This protein binds this small molecule.
Small molecule (SMILES): NC(=O)c1cc[n+](CCCn2ccnc2/C=N/O)cc1

Sequence of chain 2.B:
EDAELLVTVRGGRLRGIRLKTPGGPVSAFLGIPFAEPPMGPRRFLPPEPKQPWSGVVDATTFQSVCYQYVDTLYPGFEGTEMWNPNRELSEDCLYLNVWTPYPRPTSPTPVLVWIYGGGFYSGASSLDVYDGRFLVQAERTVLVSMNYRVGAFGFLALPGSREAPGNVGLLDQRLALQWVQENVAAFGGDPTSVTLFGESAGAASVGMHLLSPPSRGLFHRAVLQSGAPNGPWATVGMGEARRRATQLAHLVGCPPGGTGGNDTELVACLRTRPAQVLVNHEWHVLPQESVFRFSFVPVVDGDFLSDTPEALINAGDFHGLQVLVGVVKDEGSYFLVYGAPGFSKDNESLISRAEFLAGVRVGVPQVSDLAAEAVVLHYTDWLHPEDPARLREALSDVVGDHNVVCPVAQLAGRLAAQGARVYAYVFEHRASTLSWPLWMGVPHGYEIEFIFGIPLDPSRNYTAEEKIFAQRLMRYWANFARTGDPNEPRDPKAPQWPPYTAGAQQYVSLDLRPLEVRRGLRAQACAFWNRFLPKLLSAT

Binding-site contacts:
Ligand atom CAE contacts residue PHE341 of chain 2.B at 3.7 Å (hydrophobic).
Ligand atom CAE contacts residue TYR344 of chain 2.B at 3.8 Å (hydrophobic).
Ligand atom CAJ contacts residue TRP289 of chain 2.B at 4.1 Å (hydrophobic).
Ligand atom NAN contacts residue VAL297 of chain 2.B at 4.1 Å.
Ligand atom CAE contacts residue TYR340 of chain 2.B at 3.5 Å (hydrophobic).
Ligand atom CAL contacts residue TRP289 of chain 2.B at 4.0 Å (hydrophobic).
Ligand atom CAR contacts residue TYR344 of chain 2.B at 4.2 Å (hydrophobic).
Ligand atom CAK contacts residue TRP289 of chain 2.B at 4.3 Å (hydrophobic).
Ligand atom CAM contacts residue TRP289 of chain 2.B at 3.4 Å (hydrophobic).
Ligand atom OAC contacts residue VAL297 of chain 2.B at 3.5 Å.
Ligand atom CAR contacts residue PHE300 of chain 2.B at 4.2 Å (hydrophobic).
Ligand atom NAN contacts residue PHE300 of chain 2.B at 4.4 Å.
Ligand atom CAH contacts residue TYR340 of chain 2.B at 4.0 Å (hydrophobic).
Ligand atom CAD contacts residue PHE300 of chain 2.B at 4.2 Å (hydrophobic).
Ligand atom OAC contacts residue PHE298 of chain 2.B at 2.8 Å (h-bond).
Ligand atom CAG contacts residue TYR75 of chain 2.B at 3.2 Å (hydrophobic).
Ligand atom NAO contacts residue TYR344 of chain 2.B at 4.2 Å.
Ligand atom NAS contacts residue TYR344 of chain 2.B at 4.0 Å.
Ligand atom CAJ contacts residue TYR75 of chain 2.B at 3.3 Å (hydrophobic).
Ligand atom NAO contacts residue PHE341 of chain 2.B at 3.4 Å.
Ligand atom CAL contacts residue TYR344 of chain 2.B at 4.0 Å (hydrophobic).
Ligand atom NAN contacts residue ARG299 of chain 2.B at 4.1 Å.
Ligand atom NAT contacts residue TRP289 of chain 2.B at 3.8 Å.
Ligand atom CAK contacts residue TYR344 of chain 2.B at 3.4 Å (hydrophobic).
Ligand atom NAN contacts residue SER296 of chain 2.B at 4.2 Å.
Ligand atom CAL contacts residue TYR127 of chain 2.B at 3.2 Å (hydrophobic).
Ligand atom CAF contacts residue TRP289 of chain 2.B at 4.3 Å (hydrophobic).
Ligand atom CAE contacts residue TYR127 of chain 2.B at 4.0 Å (hydrophobic).
Ligand atom CAL contacts residue ASP77 of chain 2.B at 4.0 Å.
Ligand atom CAK contacts residue ASP77 of chain 2.B at 4.1 Å.
Ligand atom NAN contacts residue PHE298 of chain 2.B at 3.6 Å (h-bond).
Ligand atom OAC contacts residue PHE341 of chain 2.B at 3.9 Å.
Ligand atom CAH contacts residue TYR344 of chain 2.B at 3.7 Å (hydrophobic).
Ligand atom NAS contacts residue TYR127 of chain 2.B at 3.3 Å (h-bond).
Ligand atom CAD contacts residue TRP289 of chain 2.B at 3.8 Å (hydrophobic).
Ligand atom CAI contacts residue TRP289 of chain 2.B at 3.9 Å (hydrophobic).
Ligand atom CAH contacts residue TYR127 of chain 2.B at 3.1 Å (hydrophobic).
Ligand atom NAO contacts residue PHE300 of chain 2.B at 4.1 Å.
Ligand atom CAR contacts residue TYR127 of chain 2.B at 4.1 Å (hydrophobic).
Ligand atom OAC contacts residue TYR344 of chain 2.B at 4.3 Å.